The protein below binds the small molecule below.
Small molecule (SMILES): CC(=O)N[C@H]1[C@H](O[C@H]2[C@H](O)[C@@H](NC(C)=O)CO[C@@H]2CO)O[C@H](CO)[C@@H](O[C@@H]2O[C@H](CO[C@H]3O[C@H](CO)[C@@H](O)[C@H](O)[C@@H]3O)[C@@H](O)[C@H](O[C@H]3O[C@H](CO)[C@@H](O)[C@H](O)[C@@H]3O)[C@@H]2O)[C@@H]1O

Sequence of chain 1.A:
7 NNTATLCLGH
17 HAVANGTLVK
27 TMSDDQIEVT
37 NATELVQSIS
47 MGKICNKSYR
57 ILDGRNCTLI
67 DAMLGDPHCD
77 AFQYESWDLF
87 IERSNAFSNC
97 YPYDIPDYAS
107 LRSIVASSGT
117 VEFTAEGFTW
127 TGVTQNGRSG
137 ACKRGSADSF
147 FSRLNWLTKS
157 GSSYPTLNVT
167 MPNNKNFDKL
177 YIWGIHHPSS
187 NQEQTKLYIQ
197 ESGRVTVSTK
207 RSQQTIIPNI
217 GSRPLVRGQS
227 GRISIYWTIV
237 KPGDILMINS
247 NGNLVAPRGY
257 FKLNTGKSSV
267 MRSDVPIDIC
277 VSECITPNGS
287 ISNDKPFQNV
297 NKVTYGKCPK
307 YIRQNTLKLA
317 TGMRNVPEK

Sequence of chain 1.C:
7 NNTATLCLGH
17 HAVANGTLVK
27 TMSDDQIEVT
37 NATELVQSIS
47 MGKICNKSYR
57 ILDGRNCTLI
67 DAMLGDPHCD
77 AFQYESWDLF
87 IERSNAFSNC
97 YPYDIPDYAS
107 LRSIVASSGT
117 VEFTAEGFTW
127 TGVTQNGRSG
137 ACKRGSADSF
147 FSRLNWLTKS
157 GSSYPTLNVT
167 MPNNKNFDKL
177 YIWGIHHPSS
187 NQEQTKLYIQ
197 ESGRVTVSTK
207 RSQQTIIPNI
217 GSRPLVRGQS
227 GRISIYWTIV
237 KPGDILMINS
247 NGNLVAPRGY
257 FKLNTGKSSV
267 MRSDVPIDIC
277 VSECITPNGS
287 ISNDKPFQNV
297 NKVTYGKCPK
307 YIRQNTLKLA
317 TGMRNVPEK

Binding-site contacts:
Ligand atom C2 contacts residue LEU221 of chain 1.A at 4.4 Å (hydrophobic).
Ligand atom C3 contacts residue SER218 of chain 1.A at 4.4 Å.
Ligand atom O6 contacts residue THR166 of chain 1.C at 4.3 Å.
Ligand atom C5 contacts residue MET243 of chain 1.C at 3.8 Å (hydrophobic).
Ligand atom O3 contacts residue LEU221 of chain 1.A at 3.7 Å.
Ligand atom C8 contacts residue ASN164 of chain 1.C at 3.4 Å.
Ligand atom C7 contacts residue PRO220 of chain 1.A at 4.4 Å (hydrophobic).
Ligand atom O7 contacts residue ASN164 of chain 1.C at 4.2 Å.
Ligand atom C3 contacts residue ASN164 of chain 1.C at 3.8 Å.
Ligand atom C7 contacts residue SER218 of chain 1.A at 4.0 Å.
Ligand atom C6 contacts residue MET243 of chain 1.C at 3.8 Å (hydrophobic).
Ligand atom C8 contacts residue THR166 of chain 1.C at 4.4 Å.
Ligand atom O7 contacts residue LEU221 of chain 1.A at 3.1 Å (h-bond).
Ligand atom C6 contacts residue LEU221 of chain 1.A at 4.2 Å (hydrophobic).
Ligand atom O7 contacts residue MET243 of chain 1.C at 3.6 Å.
Ligand atom O5 contacts residue LEU221 of chain 1.A at 3.9 Å.
Ligand atom C8 contacts residue ILE241 of chain 1.C at 4.0 Å (hydrophobic).
Ligand atom C4 contacts residue LEU221 of chain 1.A at 4.3 Å (hydrophobic).
Ligand atom C1 contacts residue ASN164 of chain 1.C at 1.4 Å.
Ligand atom C2 contacts residue ASN164 of chain 1.C at 2.5 Å.
Ligand atom C7 contacts residue ASN164 of chain 1.C at 3.3 Å.
Ligand atom C4 contacts residue ASN164 of chain 1.C at 4.2 Å.
Ligand atom C7 contacts residue LEU221 of chain 1.A at 4.0 Å (hydrophobic).
Ligand atom C8 contacts residue PRO220 of chain 1.A at 4.3 Å (hydrophobic).
Ligand atom C8 contacts residue MET243 of chain 1.C at 3.6 Å (hydrophobic).
Ligand atom C5 contacts residue LEU221 of chain 1.A at 4.0 Å (hydrophobic).
Ligand atom C5 contacts residue ASN164 of chain 1.C at 3.6 Å.
Ligand atom C1 contacts residue SER218 of chain 1.A at 4.5 Å.
Ligand atom O7 contacts residue SER218 of chain 1.A at 3.8 Å.
Ligand atom C8 contacts residue LEU221 of chain 1.A at 4.5 Å (hydrophobic).
Ligand atom O7 contacts residue PRO220 of chain 1.A at 3.6 Å.
Ligand atom C3 contacts residue LEU221 of chain 1.A at 4.3 Å (hydrophobic).
Ligand atom O7 contacts residue ARG219 of chain 1.A at 4.0 Å.
Ligand atom O5 contacts residue ASN164 of chain 1.C at 2.4 Å (h-bond).
Ligand atom N2 contacts residue ASN164 of chain 1.C at 2.9 Å (h-bond).
Ligand atom C7 contacts residue MET243 of chain 1.C at 3.9 Å (hydrophobic).
Ligand atom C2 contacts residue SER218 of chain 1.A at 4.3 Å.
Ligand atom N2 contacts residue SER218 of chain 1.A at 3.3 Å (h-bond).
Ligand atom C6 contacts residue THR166 of chain 1.C at 4.1 Å.